Binding-site contacts:
Ligand atom O contacts residue SER52 of chain 1.E at 2.9 Å (h-bond).
Ligand atom CE2 contacts residue FE21 of chain 1.S at 3.2 Å.
Ligand atom CA contacts residue THR55 of chain 1.E at 3.7 Å.
Ligand atom OZ contacts residue HIS76 of chain 1.E at 4.4 Å.
Ligand atom OE2 contacts residue GLU156 of chain 1.F at 4.3 Å.
Ligand atom OZ contacts residue HIS97 of chain 1.F at 4.4 Å.
Ligand atom OE2 contacts residue HIS97 of chain 1.F at 4.0 Å.
Ligand atom OZ contacts residue TYR146 of chain 1.F at 3.4 Å (h-bond).
Ligand atom CA contacts residue SER52 of chain 1.E at 4.3 Å.
Ligand atom O contacts residue PHE51 of chain 1.E at 3.7 Å.
Ligand atom OE2 contacts residue ARG58 of chain 1.E at 4.1 Å.
Ligand atom OZ contacts residue FE21 of chain 1.S at 2.3 Å.
Ligand atom CB contacts residue PHE51 of chain 1.E at 4.4 Å (hydrophobic).
Ligand atom O contacts residue THR55 of chain 1.E at 4.4 Å.
Ligand atom OXT contacts residue PHE51 of chain 1.E at 3.2 Å.
Ligand atom C contacts residue THR55 of chain 1.E at 3.4 Å.
Ligand atom CD2 contacts residue THR55 of chain 1.E at 3.7 Å.
Ligand atom C contacts residue SER52 of chain 1.E at 3.3 Å.
Ligand atom CE1 contacts residue FE21 of chain 1.S at 4.3 Å.
Ligand atom OXT contacts residue THR55 of chain 1.E at 2.8 Å (h-bond).
Ligand atom CZ contacts residue GLU156 of chain 1.F at 3.3 Å.
Ligand atom N contacts residue LEU48 of chain 1.E at 4.1 Å.
Ligand atom CD2 contacts residue FE21 of chain 1.S at 4.5 Å.
Ligand atom CE1 contacts residue TYR146 of chain 1.F at 4.2 Å (hydrophobic).
Ligand atom CB contacts residue LEU48 of chain 1.E at 4.2 Å (hydrophobic).
Ligand atom C contacts residue PHE51 of chain 1.E at 3.9 Å (hydrophobic).
Ligand atom CG contacts residue THR55 of chain 1.E at 4.0 Å.
Ligand atom OZ contacts residue HIS21 of chain 1.E at 3.5 Å (h-bond).
Ligand atom OXT contacts residue SER52 of chain 1.E at 2.8 Å (h-bond).
Ligand atom CZ contacts residue TYR146 of chain 1.F at 3.4 Å (hydrophobic).
Ligand atom OE2 contacts residue FE21 of chain 1.S at 2.6 Å.
Ligand atom CD2 contacts residue TYR146 of chain 1.F at 4.0 Å (hydrophobic).
Ligand atom CE2 contacts residue TYR146 of chain 1.F at 3.2 Å (hydrophobic).
Ligand atom CE1 contacts residue GLU156 of chain 1.F at 3.9 Å.
Ligand atom CB contacts residue THR55 of chain 1.E at 3.8 Å.
Ligand atom CE2 contacts residue GLU156 of chain 1.F at 4.3 Å.
Ligand atom O contacts residue LYS50 of chain 1.E at 4.4 Å.
Ligand atom CZ contacts residue FE21 of chain 1.S at 3.1 Å.
Ligand atom OE2 contacts residue TYR146 of chain 1.F at 3.1 Å (h-bond).
Ligand atom OZ contacts residue GLU156 of chain 1.F at 2.4 Å (salt-bridge).

Sequence of chain 1.F:
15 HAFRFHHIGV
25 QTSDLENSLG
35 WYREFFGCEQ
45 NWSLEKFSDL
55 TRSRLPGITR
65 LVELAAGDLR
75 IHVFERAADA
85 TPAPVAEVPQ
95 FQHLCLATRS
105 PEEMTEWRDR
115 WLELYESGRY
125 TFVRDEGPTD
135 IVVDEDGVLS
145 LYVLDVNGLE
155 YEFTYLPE

Sequence of chain 1.E:
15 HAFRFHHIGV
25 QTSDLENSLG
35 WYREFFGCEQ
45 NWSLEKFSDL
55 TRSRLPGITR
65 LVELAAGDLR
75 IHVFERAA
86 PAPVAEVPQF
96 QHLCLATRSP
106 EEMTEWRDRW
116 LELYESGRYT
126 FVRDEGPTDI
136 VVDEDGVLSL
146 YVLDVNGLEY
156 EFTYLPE

A protein and the small-molecule ligand that binds it are described below.
Small molecule (SMILES): N[C@@H](Cc1ccc(O)c(O)c1)C(=O)O